Binding-site contacts:
Ligand atom C33 contacts residue GLY287 of chain 2.B at 3.7 Å.
Ligand atom C22 contacts residue PHE291 of chain 2.B at 3.8 Å (hydrophobic).
Ligand atom N34 contacts residue TYR255 of chain 2.B at 2.7 Å (h-bond).
Ligand atom C22 contacts residue TYR255 of chain 2.B at 3.5 Å (hydrophobic).
Ligand atom C27 contacts residue MET275 of chain 2.B at 3.8 Å (hydrophobic).
Ligand atom C32 contacts residue TYR255 of chain 2.B at 3.6 Å (hydrophobic).
Ligand atom C17 contacts residue PHE291 of chain 2.B at 3.6 Å (hydrophobic).
Ligand atom N18 contacts residue PHE291 of chain 2.B at 3.8 Å.
Ligand atom C30 contacts residue PRO274 of chain 2.B at 3.4 Å (hydrophobic).
Ligand atom N23 contacts residue TYR255 of chain 2.B at 3.5 Å (h-bond).
Ligand atom C19 contacts residue PHE291 of chain 2.B at 3.6 Å (hydrophobic).
Ligand atom N34 contacts residue MET275 of chain 2.B at 3.6 Å.
Ligand atom O20 contacts residue PHE291 of chain 2.B at 3.8 Å.
Ligand atom C25 contacts residue GLY287 of chain 2.B at 3.5 Å.
Ligand atom C16 contacts residue PHE291 of chain 2.B at 3.6 Å (hydrophobic).
Ligand atom C28 contacts residue MET275 of chain 2.B at 3.6 Å (hydrophobic).
Ligand atom C29 contacts residue PRO274 of chain 2.B at 3.5 Å (hydrophobic).
Ligand atom C24 contacts residue MET275 of chain 2.B at 3.6 Å (hydrophobic).
Ligand atom C29 contacts residue MET275 of chain 2.B at 3.6 Å (hydrophobic).
Ligand atom C31 contacts residue LYS280 of chain 2.B at 3.5 Å.
Ligand atom N04 contacts residue LEU197 of chain 2.B at 3.7 Å.
Ligand atom C32 contacts residue VAL284 of chain 2.B at 3.7 Å (hydrophobic).
Ligand atom C22 contacts residue GLY287 of chain 2.B at 3.6 Å.
Ligand atom C13 contacts residue LEU237 of chain 2.B at 3.7 Å (hydrophobic).
Ligand atom N34 contacts residue GLY287 of chain 2.B at 3.6 Å.
Ligand atom C33 contacts residue TYR255 of chain 2.B at 3.6 Å (hydrophobic).
Ligand atom C15 contacts residue ILE254 of chain 2.B at 3.7 Å (hydrophobic).
Ligand atom C21 contacts residue PHE291 of chain 2.B at 3.3 Å (hydrophobic).
Ligand atom C02 contacts residue LEU197 of chain 2.B at 3.7 Å (hydrophobic).
Ligand atom N23 contacts residue MET275 of chain 2.B at 3.7 Å.
Ligand atom C31 contacts residue PRO274 of chain 2.B at 3.7 Å (hydrophobic).
Ligand atom N23 contacts residue GLY287 of chain 2.B at 3.4 Å (h-bond).
Ligand atom C25 contacts residue MET275 of chain 2.B at 3.5 Å (hydrophobic).
Ligand atom C24 contacts residue GLY287 of chain 2.B at 3.6 Å.
Ligand atom C33 contacts residue MET275 of chain 2.B at 3.7 Å (hydrophobic).
Ligand atom C25 contacts residue TYR255 of chain 2.B at 3.5 Å (hydrophobic).
Ligand atom C12 contacts residue PHE291 of chain 2.B at 3.7 Å (hydrophobic).
Ligand atom C31 contacts residue GLU283 of chain 2.B at 3.7 Å.
Ligand atom O20 contacts residue MET275 of chain 2.B at 3.2 Å (h-bond).
Ligand atom C22 contacts residue GLN288 of chain 2.B at 3.4 Å.

Sequence of chain 2.B:
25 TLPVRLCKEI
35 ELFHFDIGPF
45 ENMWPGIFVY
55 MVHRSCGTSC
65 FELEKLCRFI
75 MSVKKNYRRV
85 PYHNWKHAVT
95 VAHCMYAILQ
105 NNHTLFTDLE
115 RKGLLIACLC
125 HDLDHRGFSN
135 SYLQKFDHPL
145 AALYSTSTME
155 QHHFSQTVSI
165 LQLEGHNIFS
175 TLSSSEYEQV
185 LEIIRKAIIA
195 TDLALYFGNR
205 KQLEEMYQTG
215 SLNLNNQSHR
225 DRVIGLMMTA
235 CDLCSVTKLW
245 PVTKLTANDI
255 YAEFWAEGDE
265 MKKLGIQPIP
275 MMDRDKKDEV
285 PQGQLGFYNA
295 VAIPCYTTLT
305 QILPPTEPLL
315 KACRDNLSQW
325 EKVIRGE

The protein below binds the small molecule below.
Small molecule (SMILES): CC(=O)N1CCC(c2nc3ccccc3nc2OC2CN(c3ccc4ccccc4n3)C2)CC1